Sequence of chain 4.A:
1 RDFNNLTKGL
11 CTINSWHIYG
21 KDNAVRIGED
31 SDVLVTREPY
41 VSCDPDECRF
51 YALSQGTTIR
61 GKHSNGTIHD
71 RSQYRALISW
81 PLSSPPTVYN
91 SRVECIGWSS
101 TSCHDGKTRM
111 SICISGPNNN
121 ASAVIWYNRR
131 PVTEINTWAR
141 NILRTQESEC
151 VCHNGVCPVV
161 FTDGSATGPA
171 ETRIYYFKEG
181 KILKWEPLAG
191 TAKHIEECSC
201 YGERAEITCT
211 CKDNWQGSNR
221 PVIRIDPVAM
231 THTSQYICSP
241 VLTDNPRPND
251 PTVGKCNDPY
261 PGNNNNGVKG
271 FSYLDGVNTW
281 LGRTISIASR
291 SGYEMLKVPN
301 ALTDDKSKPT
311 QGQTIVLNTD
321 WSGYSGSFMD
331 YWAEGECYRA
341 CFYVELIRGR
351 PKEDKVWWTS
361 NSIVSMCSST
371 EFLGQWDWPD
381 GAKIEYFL

Binding-site contacts:
Ligand atom C3 contacts residue TRP357 of chain 4.A at 3.6 Å (hydrophobic).
Ligand atom O5 contacts residue TRP357 of chain 4.A at 4.1 Å.
Ligand atom C4 contacts residue ASN65 of chain 4.A at 4.1 Å.
Ligand atom C8 contacts residue ASN65 of chain 4.A at 4.4 Å.
Ligand atom C7 contacts residue TRP357 of chain 4.A at 3.8 Å (hydrophobic).
Ligand atom N2 contacts residue TRP357 of chain 4.A at 3.1 Å (h-bond).
Ligand atom C5 contacts residue TRP357 of chain 4.A at 3.7 Å (hydrophobic).
Ligand atom C4 contacts residue TRP357 of chain 4.A at 4.2 Å (hydrophobic).
Ligand atom N2 contacts residue ASN65 of chain 4.A at 2.9 Å (h-bond).
Ligand atom C5 contacts residue ASN65 of chain 4.A at 3.6 Å.
Ligand atom C1 contacts residue TRP357 of chain 4.A at 3.6 Å (hydrophobic).
Ligand atom O7 contacts residue ASN65 of chain 4.A at 3.1 Å (h-bond).
Ligand atom C7 contacts residue ASN65 of chain 4.A at 3.2 Å.
Ligand atom C2 contacts residue TRP357 of chain 4.A at 3.9 Å (hydrophobic).
Ligand atom O3 contacts residue TRP357 of chain 4.A at 4.1 Å.
Ligand atom O5 contacts residue ASN65 of chain 4.A at 2.4 Å (h-bond).
Ligand atom C8 contacts residue TRP357 of chain 4.A at 3.4 Å (hydrophobic).
Ligand atom C1 contacts residue ASN65 of chain 4.A at 1.4 Å.
Ligand atom C6 contacts residue TRP357 of chain 4.A at 4.4 Å (hydrophobic).
Ligand atom O4 contacts residue TRP357 of chain 4.A at 4.2 Å.
Ligand atom C3 contacts residue ASN65 of chain 4.A at 3.7 Å.
Ligand atom C2 contacts residue ASN65 of chain 4.A at 2.3 Å.

The small molecule below binds the protein below.
Small molecule (SMILES): CC(=O)N[C@@H]1[C@@H](O)[C@H](O)[C@@H](CO)O[C@H]1O